Binding-site contacts:
Ligand atom CA contacts residue GLN236 of chain 1.A at 3.7 Å.
Ligand atom CB contacts residue ILE34 of chain 1.A at 3.6 Å (hydrophobic).
Ligand atom CG2 contacts residue ILE34 of chain 1.A at 3.9 Å (hydrophobic).
Ligand atom CD1 contacts residue ILE231 of chain 1.A at 4.1 Å (hydrophobic).
Ligand atom CG2 contacts residue GLY35 of chain 1.A at 3.8 Å.
Ligand atom OG1 contacts residue SER116 of chain 1.A at 3.8 Å.
Ligand atom CD1 contacts residue GLN236 of chain 1.A at 4.4 Å.
Ligand atom CG2 contacts residue VAL228 of chain 1.A at 3.8 Å (hydrophobic).
Ligand atom CD1 contacts residue LEU232 of chain 1.A at 3.8 Å (hydrophobic).
Ligand atom CB contacts residue PRO115 of chain 1.A at 4.4 Å (hydrophobic).
Ligand atom CG1 contacts residue LEU114 of chain 1.A at 4.3 Å (hydrophobic).
Ligand atom C contacts residue GLN236 of chain 1.A at 3.7 Å.
Ligand atom CG2 contacts residue LEU114 of chain 1.A at 4.0 Å (hydrophobic).
Ligand atom CG2 contacts residue SER116 of chain 1.A at 3.8 Å.
Ligand atom CD1 contacts residue THR235 of chain 1.A at 3.5 Å.
Ligand atom CB contacts residue GLY35 of chain 1.A at 4.4 Å.
Ligand atom CG2 contacts residue GLN236 of chain 1.A at 3.9 Å.
Ligand atom CB contacts residue GLN236 of chain 1.A at 4.3 Å.
Ligand atom CD1 contacts residue LEU114 of chain 1.A at 3.9 Å (hydrophobic).
Ligand atom CG2 contacts residue TRP38 of chain 1.A at 4.0 Å (hydrophobic).
Ligand atom CG2 contacts residue THR235 of chain 1.A at 4.0 Å.
Ligand atom CA contacts residue CYS113 of chain 1.A at 3.6 Å (hydrophobic).
Ligand atom OG1 contacts residue LEU114 of chain 1.A at 3.9 Å.
Ligand atom SG contacts residue CYS113 of chain 1.A at 2.0 Å (h-bond).
Ligand atom CB contacts residue SER116 of chain 1.A at 3.4 Å.
Ligand atom CG2 contacts residue LEU232 of chain 1.A at 4.3 Å (hydrophobic).
Ligand atom O contacts residue GLN236 of chain 1.A at 3.8 Å.
Ligand atom CG1 contacts residue ILE34 of chain 1.A at 3.5 Å (hydrophobic).
Ligand atom CB contacts residue LEU114 of chain 1.A at 4.1 Å (hydrophobic).
Ligand atom CB contacts residue CYS113 of chain 1.A at 3.0 Å (hydrophobic).
Ligand atom OG1 contacts residue PRO115 of chain 1.A at 3.3 Å (h-bond).
Ligand atom N contacts residue CYS113 of chain 1.A at 3.9 Å.
Ligand atom O contacts residue LEU232 of chain 1.A at 3.7 Å.

The protein below binds the small molecule below.
Small molecule (SMILES): CC[C@H](NC(=O)[C@@H](NC(=O)[C@@H](NC(=O)[C@@H](N)CS)[C@@H](C)O)[C@@H](C)O)C(=O)N[C@H](C=O)[C@@H](C)CC

Sequence of chain 1.A:
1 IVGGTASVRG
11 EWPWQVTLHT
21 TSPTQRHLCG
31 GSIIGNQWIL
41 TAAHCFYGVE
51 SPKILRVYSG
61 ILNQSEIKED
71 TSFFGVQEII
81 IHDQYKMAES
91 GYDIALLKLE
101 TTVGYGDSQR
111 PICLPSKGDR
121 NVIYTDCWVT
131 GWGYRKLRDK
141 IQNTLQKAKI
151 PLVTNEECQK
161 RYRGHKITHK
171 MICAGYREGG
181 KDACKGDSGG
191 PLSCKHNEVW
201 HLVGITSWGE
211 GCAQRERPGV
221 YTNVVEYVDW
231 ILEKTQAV